Binding-site contacts:
Ligand atom C33 contacts residue ALA301 of chain 1.A at 3.6 Å (hydrophobic).
Ligand atom N7 contacts residue TYR310 of chain 1.A at 3.8 Å.
Ligand atom O8 contacts residue THR305 of chain 1.A at 3.3 Å.
Ligand atom O31 contacts residue ALA300 of chain 1.A at 3.2 Å (h-bond).
Ligand atom N7 contacts residue THR305 of chain 1.A at 4.0 Å.
Ligand atom N1 contacts residue TRP220 of chain 1.A at 3.6 Å (h-bond).
Ligand atom O8 contacts residue TYR310 of chain 1.A at 3.4 Å (h-bond).
Ligand atom N1 contacts residue ALA300 of chain 1.A at 3.6 Å.
Ligand atom O36 contacts residue ALA300 of chain 1.A at 3.8 Å.
Ligand atom C33 contacts residue ALA300 of chain 1.A at 3.5 Å (hydrophobic).
Ligand atom O36 contacts residue ALA301 of chain 1.A at 3.6 Å.
Ligand atom C10 contacts residue TYR310 of chain 1.A at 3.8 Å (hydrophobic).
Ligand atom C19 contacts residue TRP220 of chain 1.A at 3.7 Å (hydrophobic).
Ligand atom C30 contacts residue TRP220 of chain 1.A at 3.4 Å (hydrophobic).
Ligand atom C4 contacts residue ALA300 of chain 1.A at 3.7 Å (hydrophobic).
Ligand atom C24 contacts residue TRP220 of chain 1.A at 3.9 Å (hydrophobic).
Ligand atom N1 contacts residue VAL298 of chain 1.A at 3.8 Å.
Ligand atom C12 contacts residue ARG297 of chain 1.A at 3.2 Å.
Ligand atom C32 contacts residue ALA300 of chain 1.A at 3.2 Å (hydrophobic).
Ligand atom C26 contacts residue TRP220 of chain 1.A at 3.5 Å (hydrophobic).
Ligand atom C12 contacts residue ALA300 of chain 1.A at 4.0 Å (hydrophobic).
Ligand atom C28 contacts residue TRP220 of chain 1.A at 3.5 Å (hydrophobic).
Ligand atom O36 contacts residue LEU302 of chain 1.A at 2.9 Å (h-bond).
Ligand atom O31 contacts residue TRP220 of chain 1.A at 3.5 Å.
Ligand atom C33 contacts residue LEU302 of chain 1.A at 3.7 Å (hydrophobic).
Ligand atom C3 contacts residue ALA300 of chain 1.A at 3.9 Å (hydrophobic).
Ligand atom O9 contacts residue LEU302 of chain 1.A at 3.2 Å (h-bond).
Ligand atom C4 contacts residue ARG297 of chain 1.A at 4.0 Å.
Ligand atom C3 contacts residue ARG297 of chain 1.A at 3.8 Å.
Ligand atom C10 contacts residue ALA300 of chain 1.A at 4.0 Å (hydrophobic).
Ligand atom C6 contacts residue ALA300 of chain 1.A at 3.8 Å (hydrophobic).
Ligand atom O9 contacts residue ALA301 of chain 1.A at 3.7 Å.
Ligand atom C5 contacts residue ALA300 of chain 1.A at 3.6 Å (hydrophobic).
Ligand atom O34 contacts residue LEU302 of chain 1.A at 3.9 Å.
Ligand atom O9 contacts residue THR305 of chain 1.A at 3.9 Å.
Ligand atom C21 contacts residue TRP220 of chain 1.A at 3.5 Å (hydrophobic).
Ligand atom O34 contacts residue ALA301 of chain 1.A at 3.6 Å.
Ligand atom C32 contacts residue TRP220 of chain 1.A at 3.6 Å (hydrophobic).
Ligand atom C3 contacts residue VAL298 of chain 1.A at 3.3 Å (hydrophobic).
Ligand atom F27 contacts residue TRP220 of chain 1.A at 4.0 Å.

This protein binds this small molecule.
Small molecule (SMILES): O=C(O)COc1cc(F)ccc1C(=O)NCc1cccc([N+](=O)[O-])c1

Sequence of chain 1.A:
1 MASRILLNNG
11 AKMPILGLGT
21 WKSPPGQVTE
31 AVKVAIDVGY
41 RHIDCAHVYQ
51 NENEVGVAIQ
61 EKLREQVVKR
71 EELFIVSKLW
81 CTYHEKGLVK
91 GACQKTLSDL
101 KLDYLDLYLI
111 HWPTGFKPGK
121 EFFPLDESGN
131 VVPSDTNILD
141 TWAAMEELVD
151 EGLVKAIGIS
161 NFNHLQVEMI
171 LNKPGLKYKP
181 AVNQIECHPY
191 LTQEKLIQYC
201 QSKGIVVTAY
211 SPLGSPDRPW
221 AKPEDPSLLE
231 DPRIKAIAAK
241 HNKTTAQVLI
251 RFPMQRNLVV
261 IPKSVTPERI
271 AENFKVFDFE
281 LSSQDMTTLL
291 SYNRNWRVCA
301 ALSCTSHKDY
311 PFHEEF